Sequence of chain 1.B:
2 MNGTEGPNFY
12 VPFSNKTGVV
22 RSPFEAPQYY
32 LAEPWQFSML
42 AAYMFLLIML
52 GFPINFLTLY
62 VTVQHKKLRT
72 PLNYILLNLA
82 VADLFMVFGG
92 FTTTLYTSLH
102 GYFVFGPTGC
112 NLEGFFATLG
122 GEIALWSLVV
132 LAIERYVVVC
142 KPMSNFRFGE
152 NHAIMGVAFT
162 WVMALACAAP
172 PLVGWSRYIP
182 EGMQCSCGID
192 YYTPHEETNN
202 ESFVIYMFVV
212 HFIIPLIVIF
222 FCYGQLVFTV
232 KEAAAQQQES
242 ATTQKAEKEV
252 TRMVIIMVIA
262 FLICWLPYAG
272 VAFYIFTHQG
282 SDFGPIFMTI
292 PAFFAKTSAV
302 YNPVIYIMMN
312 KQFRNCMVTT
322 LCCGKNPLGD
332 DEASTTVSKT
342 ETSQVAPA

This small molecule binds to this protein.
Small molecule (SMILES): CC1=C(/C=C/C(C)=C/C=C/C(C)=C/C=O)C(C)(C)CCC1

Binding-site contacts:
Ligand atom C18 contacts residue GLU123 of chain 1.B at 3.5 Å.
Ligand atom C14 contacts residue ALA118 of chain 1.B at 3.4 Å (hydrophobic).
Ligand atom C2 contacts residue ALA270 of chain 1.B at 3.7 Å (hydrophobic).
Ligand atom C5 contacts residue GLU123 of chain 1.B at 3.6 Å.
Ligand atom C8 contacts residue TRP266 of chain 1.B at 3.9 Å (hydrophobic).
Ligand atom C6 contacts residue GLU123 of chain 1.B at 4.1 Å.
Ligand atom C19 contacts residue TYR192 of chain 1.B at 3.1 Å (hydrophobic).
Ligand atom C18 contacts residue TRP266 of chain 1.B at 3.5 Å (hydrophobic).
Ligand atom C4 contacts residue PHE262 of chain 1.B at 4.0 Å (hydrophobic).
Ligand atom C12 contacts residue ALA118 of chain 1.B at 3.6 Å (hydrophobic).
Ligand atom C20 contacts residue GLU182 of chain 1.B at 3.9 Å.
Ligand atom C5 contacts residue TRP266 of chain 1.B at 3.5 Å (hydrophobic).
Ligand atom C15 contacts residue SER187 of chain 1.B at 4.0 Å.
Ligand atom C15 contacts residue LYS297 of chain 1.B at 1.3 Å.
Ligand atom C4 contacts residue GLU123 of chain 1.B at 3.9 Å.
Ligand atom C15 contacts residue GLU114 of chain 1.B at 4.0 Å.
Ligand atom C9 contacts residue TYR269 of chain 1.B at 4.1 Å (hydrophobic).
Ligand atom C3 contacts residue HIS212 of chain 1.B at 4.0 Å.
Ligand atom C17 contacts residue TYR269 of chain 1.B at 3.6 Å (hydrophobic).
Ligand atom C14 contacts residue LYS297 of chain 1.B at 2.4 Å.
Ligand atom C16 contacts residue MET208 of chain 1.B at 3.3 Å (hydrophobic).
Ligand atom C6 contacts residue TRP266 of chain 1.B at 4.1 Å (hydrophobic).
Ligand atom C11 contacts residue TYR269 of chain 1.B at 3.6 Å (hydrophobic).
Ligand atom C19 contacts residue ILE190 of chain 1.B at 3.5 Å (hydrophobic).
Ligand atom C17 contacts residue ALA270 of chain 1.B at 3.6 Å (hydrophobic).
Ligand atom C19 contacts residue THR119 of chain 1.B at 3.9 Å.
Ligand atom C10 contacts residue TRP266 of chain 1.B at 4.0 Å (hydrophobic).
Ligand atom C18 contacts residue GLY122 of chain 1.B at 3.9 Å.
Ligand atom C9 contacts residue THR119 of chain 1.B at 3.6 Å.
Ligand atom C19 contacts residue TYR269 of chain 1.B at 3.7 Å (hydrophobic).
Ligand atom C13 contacts residue LYS297 of chain 1.B at 3.7 Å.
Ligand atom C10 contacts residue THR119 of chain 1.B at 3.6 Å.
Ligand atom C3 contacts residue PHE213 of chain 1.B at 3.3 Å (hydrophobic).
Ligand atom C15 contacts residue ALA293 of chain 1.B at 3.5 Å (hydrophobic).
Ligand atom C2 contacts residue PHE213 of chain 1.B at 3.5 Å (hydrophobic).
Ligand atom C20 contacts residue TYR269 of chain 1.B at 3.4 Å (hydrophobic).
Ligand atom C13 contacts residue CYS188 of chain 1.B at 3.9 Å (hydrophobic).
Ligand atom C13 contacts residue ALA118 of chain 1.B at 4.0 Å (hydrophobic).
Ligand atom C20 contacts residue ALA293 of chain 1.B at 3.7 Å (hydrophobic).
Ligand atom C4 contacts residue TRP266 of chain 1.B at 3.6 Å (hydrophobic).